Binding-site contacts:
Ligand atom O1 contacts residue GLU239 of chain 1.H at 3.8 Å.
Ligand atom O3 contacts residue ASN32 of chain 1.H at 3.8 Å.
Ligand atom C4 contacts residue TRP34 of chain 1.H at 3.7 Å (hydrophobic).
Ligand atom O2 contacts residue GLU142 of chain 1.H at 2.5 Å (salt-bridge).
Ligand atom O3 contacts residue TRP186 of chain 1.H at 3.8 Å.
Ligand atom O2 contacts residue ASN32 of chain 1.H at 3.2 Å (h-bond).
Ligand atom C1 contacts residue MET144 of chain 1.H at 3.7 Å (hydrophobic).
Ligand atom O6 contacts residue VAL70 of chain 1.H at 3.8 Å.
Ligand atom O3 contacts residue ARG68 of chain 1.H at 2.7 Å (salt-bridge).
Ligand atom C3 contacts residue GLU142 of chain 1.H at 3.0 Å.
Ligand atom C3 contacts residue ARG68 of chain 1.H at 3.6 Å.
Ligand atom O2 contacts residue TRP186 of chain 1.H at 3.9 Å.
Ligand atom O1 contacts residue MET144 of chain 1.H at 3.6 Å.
Ligand atom O5 contacts residue GLU239 of chain 1.H at 3.0 Å (salt-bridge).
Ligand atom O2 contacts residue LYS81 of chain 1.H at 3.0 Å (salt-bridge).
Ligand atom C3 contacts residue LYS81 of chain 1.H at 3.7 Å.
Ligand atom O5 contacts residue GLU142 of chain 1.H at 3.7 Å.
Ligand atom C6 contacts residue TRP83 of chain 1.H at 3.6 Å (hydrophobic).
Ligand atom C2 contacts residue LYS81 of chain 1.H at 3.6 Å.
Ligand atom C4 contacts residue GLU142 of chain 1.H at 3.7 Å.
Ligand atom O1 contacts residue TYR188 of chain 1.H at 3.2 Å.
Ligand atom C5 contacts residue GLU142 of chain 1.H at 3.5 Å.
Ligand atom O6 contacts residue TRP34 of chain 1.H at 2.7 Å (h-bond).
Ligand atom C6 contacts residue TYR73 of chain 1.H at 3.6 Å (hydrophobic).
Ligand atom C1 contacts residue GLU142 of chain 1.H at 2.8 Å.
Ligand atom C6 contacts residue TRP34 of chain 1.H at 3.8 Å (hydrophobic).
Ligand atom O4 contacts residue TRP126 of chain 1.H at 3.6 Å.
Ligand atom C6 contacts residue GLU239 of chain 1.H at 3.7 Å.
Ligand atom O2 contacts residue ARG68 of chain 1.H at 3.3 Å (salt-bridge).
Ligand atom O6 contacts residue GLU239 of chain 1.H at 3.2 Å (salt-bridge).
Ligand atom C4 contacts residue TRP83 of chain 1.H at 3.8 Å (hydrophobic).
Ligand atom C2 contacts residue ARG68 of chain 1.H at 3.3 Å.
Ligand atom O1 contacts residue GLU142 of chain 1.H at 3.9 Å.
Ligand atom C2 contacts residue GLU142 of chain 1.H at 3.1 Å.
Ligand atom C3 contacts residue TRP126 of chain 1.H at 3.8 Å (hydrophobic).
Ligand atom O3 contacts residue LYS81 of chain 1.H at 2.8 Å (salt-bridge).
Ligand atom O6 contacts residue ARG68 of chain 1.H at 3.1 Å (salt-bridge).
Ligand atom O6 contacts residue TYR73 of chain 1.H at 3.6 Å.
Ligand atom O6 contacts residue TRP186 of chain 1.H at 3.8 Å.
Ligand atom C1 contacts residue TRP34 of chain 1.H at 3.8 Å (hydrophobic).

The protein below binds the small molecule below.
Small molecule (SMILES): OC[C@H]1O[C@@H](O[C@H]2[C@H](O)[C@@H](O)[C@H](O)O[C@@H]2CO)[C@H](O)[C@@H](O)[C@@H]1O

Sequence of chain 1.H:
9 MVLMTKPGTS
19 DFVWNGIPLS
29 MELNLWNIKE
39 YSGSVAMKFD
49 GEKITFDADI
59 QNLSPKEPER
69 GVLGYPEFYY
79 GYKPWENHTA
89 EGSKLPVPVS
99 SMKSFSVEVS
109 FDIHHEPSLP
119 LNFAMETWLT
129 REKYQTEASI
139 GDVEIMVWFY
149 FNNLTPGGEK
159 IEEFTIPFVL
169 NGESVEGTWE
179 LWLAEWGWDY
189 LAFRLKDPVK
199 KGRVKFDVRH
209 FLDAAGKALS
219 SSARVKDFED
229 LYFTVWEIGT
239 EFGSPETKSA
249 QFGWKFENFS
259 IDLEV